Sequence of chain 4.B:
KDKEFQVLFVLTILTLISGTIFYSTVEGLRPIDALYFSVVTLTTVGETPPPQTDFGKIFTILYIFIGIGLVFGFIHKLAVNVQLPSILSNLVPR

Binding-site contacts:
Ligand atom OXT contacts residue THR50 of chain 2.B at 4.5 Å.
Ligand atom N contacts residue THR50 of chain 2.B at 3.9 Å.
Ligand atom CA contacts residue ASP35 of chain 2.B at 3.5 Å.
Ligand atom OXT contacts residue LYS59 of chain 4.B at 4.0 Å.
Ligand atom N contacts residue PHE39 of chain 2.B at 3.4 Å (h-bond).
Ligand atom OXT contacts residue PRO52 of chain 4.B at 3.7 Å.
Ligand atom CA contacts residue PHE39 of chain 2.B at 4.2 Å (hydrophobic).
Ligand atom N contacts residue ASP35 of chain 2.B at 2.6 Å (salt-bridge).
Ligand atom CA contacts residue LEU31 of chain 2.B at 4.1 Å (hydrophobic).
Ligand atom C contacts residue ASP35 of chain 2.B at 4.3 Å.
Ligand atom N contacts residue TYR38 of chain 2.B at 3.6 Å.
Ligand atom OXT contacts residue TYR38 of chain 2.B at 4.4 Å.
Ligand atom CA contacts residue THR50 of chain 2.B at 4.1 Å.

Sequence of chain 2.B:
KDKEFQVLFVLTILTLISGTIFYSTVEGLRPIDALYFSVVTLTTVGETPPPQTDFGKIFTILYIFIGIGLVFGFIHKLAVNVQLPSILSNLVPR

The protein below binds the small molecule below.
Small molecule (SMILES): NCC(=O)O